Sequence of chain 1.A:
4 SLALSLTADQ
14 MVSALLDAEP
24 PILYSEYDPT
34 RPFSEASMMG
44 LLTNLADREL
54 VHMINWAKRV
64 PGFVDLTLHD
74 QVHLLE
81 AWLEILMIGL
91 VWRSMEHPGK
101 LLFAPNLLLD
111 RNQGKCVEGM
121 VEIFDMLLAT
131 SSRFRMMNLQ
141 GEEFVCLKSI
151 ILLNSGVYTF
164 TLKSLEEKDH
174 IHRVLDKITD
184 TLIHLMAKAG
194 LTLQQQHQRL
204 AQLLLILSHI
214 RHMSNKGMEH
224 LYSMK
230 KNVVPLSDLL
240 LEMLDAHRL

Binding-site contacts:
Ligand atom C6 contacts residue PHE103 of chain 1.A at 4.2 Å (hydrophobic).
Ligand atom O3 contacts residue ARG93 of chain 1.A at 3.2 Å (salt-bridge).
Ligand atom C9 contacts residue PHE103 of chain 1.A at 4.2 Å (hydrophobic).
Ligand atom O3 contacts residue GLU52 of chain 1.A at 2.5 Å (salt-bridge).
Ligand atom C18 contacts residue LEU83 of chain 1.A at 4.2 Å (hydrophobic).
Ligand atom C7 contacts residue PHE103 of chain 1.A at 4.2 Å (hydrophobic).
Ligand atom C18 contacts residue LEU224 of chain 1.A at 4.2 Å (hydrophobic).
Ligand atom C8 contacts residue LEU83 of chain 1.A at 4.2 Å (hydrophobic).
Ligand atom C1 contacts residue ALA49 of chain 1.A at 3.8 Å (hydrophobic).
Ligand atom O17 contacts residue MET42 of chain 1.A at 3.6 Å.
Ligand atom C2 contacts residue GLU52 of chain 1.A at 3.2 Å.
Ligand atom C7 contacts residue MET87 of chain 1.A at 4.2 Å (hydrophobic).
Ligand atom C17 contacts residue HIS223 of chain 1.A at 3.5 Å.
Ligand atom C2 contacts residue LEU48 of chain 1.A at 4.1 Å (hydrophobic).
Ligand atom C15 contacts residue MET87 of chain 1.A at 4.1 Å (hydrophobic).
Ligand atom C10 contacts residue PHE103 of chain 1.A at 3.9 Å (hydrophobic).
Ligand atom O3 contacts residue LEU86 of chain 1.A at 3.9 Å.
Ligand atom O17 contacts residue HIS223 of chain 1.A at 3.0 Å (h-bond).
Ligand atom C16 contacts residue GLY220 of chain 1.A at 3.8 Å.
Ligand atom C1 contacts residue LEU45 of chain 1.A at 3.5 Å (hydrophobic).
Ligand atom C2 contacts residue ALA49 of chain 1.A at 4.0 Å (hydrophobic).
Ligand atom C11 contacts residue LEU45 of chain 1.A at 3.9 Å (hydrophobic).
Ligand atom C4 contacts residue LEU90 of chain 1.A at 4.2 Å (hydrophobic).
Ligand atom C6 contacts residue MET87 of chain 1.A at 3.9 Å (hydrophobic).
Ligand atom C12 contacts residue LEU45 of chain 1.A at 4.1 Å (hydrophobic).
Ligand atom C16 contacts residue ILE123 of chain 1.A at 4.1 Å (hydrophobic).
Ligand atom C6 contacts residue LEU90 of chain 1.A at 4.0 Å (hydrophobic).
Ligand atom C3 contacts residue ARG93 of chain 1.A at 4.1 Å.
Ligand atom C15 contacts residue GLY220 of chain 1.A at 4.2 Å.
Ligand atom C15 contacts residue ILE123 of chain 1.A at 4.1 Å (hydrophobic).
Ligand atom C1 contacts residue PHE103 of chain 1.A at 4.2 Å (hydrophobic).
Ligand atom C3 contacts residue LEU86 of chain 1.A at 4.1 Å (hydrophobic).
Ligand atom C2 contacts residue LEU45 of chain 1.A at 4.1 Å (hydrophobic).
Ligand atom C5 contacts residue PHE103 of chain 1.A at 3.8 Å (hydrophobic).
Ligand atom C16 contacts residue HIS223 of chain 1.A at 3.6 Å.
Ligand atom O17 contacts residue GLY220 of chain 1.A at 4.1 Å.
Ligand atom C3 contacts residue GLU52 of chain 1.A at 3.2 Å.
Ligand atom O17 contacts residue LEU224 of chain 1.A at 3.7 Å.
Ligand atom C4 contacts residue LEU86 of chain 1.A at 3.8 Å (hydrophobic).
Ligand atom C4 contacts residue PHE103 of chain 1.A at 4.2 Å (hydrophobic).

A protein and the small-molecule ligand that binds it are described below.
Small molecule (SMILES): C[C@]12CC[C@@H]3c4ccc(O)cc4CC[C@H]3[C@@H]1CC[C@@H]2O